Sequence of chain 28.A:
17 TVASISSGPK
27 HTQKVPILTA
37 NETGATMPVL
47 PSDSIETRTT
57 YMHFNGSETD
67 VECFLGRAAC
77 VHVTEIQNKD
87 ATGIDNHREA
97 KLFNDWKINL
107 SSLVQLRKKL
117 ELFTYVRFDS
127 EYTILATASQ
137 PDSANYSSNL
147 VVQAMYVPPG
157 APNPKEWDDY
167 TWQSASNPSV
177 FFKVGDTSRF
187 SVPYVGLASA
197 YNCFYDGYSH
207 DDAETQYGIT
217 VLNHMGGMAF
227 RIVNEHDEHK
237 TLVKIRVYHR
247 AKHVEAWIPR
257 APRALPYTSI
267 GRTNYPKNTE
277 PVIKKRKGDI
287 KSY

Binding-site contacts:
Ligand atom C3B contacts residue MET221 of chain 28.A at 3.8 Å (hydrophobic).
Ligand atom O1B contacts residue TYR128 of chain 28.A at 3.9 Å.
Ligand atom C4A contacts residue ASN219 of chain 28.A at 3.5 Å.
Ligand atom C2B contacts residue MET221 of chain 28.A at 3.5 Å (hydrophobic).
Ligand atom N2 contacts residue PHE186 of chain 28.A at 3.7 Å.
Ligand atom C5B contacts residue TYR197 of chain 28.A at 3.7 Å (hydrophobic).
Ligand atom C3C contacts residue VAL188 of chain 28.A at 3.3 Å (hydrophobic).
Ligand atom C7C contacts residue TYR128 of chain 28.A at 3.6 Å (hydrophobic).
Ligand atom C31 contacts residue SER175 of chain 28.A at 3.6 Å.
Ligand atom O1B contacts residue MET221 of chain 28.A at 3.4 Å.
Ligand atom C6C contacts residue MET221 of chain 28.A at 3.7 Å (hydrophobic).
Ligand atom C4 contacts residue MET224 of chain 28.A at 3.8 Å (hydrophobic).
Ligand atom O1 contacts residue ALA24 of chain 28.C at 3.6 Å.
Ligand atom C7C contacts residue TYR197 of chain 28.A at 3.8 Å (hydrophobic).
Ligand atom C31 contacts residue PRO174 of chain 28.A at 3.4 Å (hydrophobic).
Ligand atom N2 contacts residue ALA24 of chain 28.C at 3.4 Å.
Ligand atom C4B contacts residue LEU106 of chain 28.A at 3.7 Å (hydrophobic).
Ligand atom C5C contacts residue ILE104 of chain 28.A at 3.8 Å (hydrophobic).
Ligand atom C31 contacts residue VAL176 of chain 28.A at 3.3 Å (hydrophobic).
Ligand atom C4 contacts residue TYR152 of chain 28.A at 3.9 Å (hydrophobic).
Ligand atom O1 contacts residue PHE186 of chain 28.A at 3.5 Å.
Ligand atom C31 contacts residue ALA150 of chain 28.A at 3.5 Å (hydrophobic).
Ligand atom C5B contacts residue LEU106 of chain 28.A at 3.5 Å (hydrophobic).
Ligand atom O1 contacts residue VAL188 of chain 28.A at 3.8 Å.
Ligand atom C6B contacts residue LEU106 of chain 28.A at 3.9 Å (hydrophobic).
Ligand atom C5C contacts residue TYR128 of chain 28.A at 3.5 Å (hydrophobic).
Ligand atom C2C contacts residue VAL188 of chain 28.A at 3.2 Å (hydrophobic).
Ligand atom C4 contacts residue PHE186 of chain 28.A at 3.6 Å (hydrophobic).
Ligand atom C5 contacts residue TYR152 of chain 28.A at 3.8 Å (hydrophobic).
Ligand atom C3C contacts residue TYR128 of chain 28.A at 3.9 Å (hydrophobic).
Ligand atom C4C contacts residue TYR152 of chain 28.A at 3.8 Å (hydrophobic).
Ligand atom C1B contacts residue MET221 of chain 28.A at 3.8 Å (hydrophobic).
Ligand atom C6C contacts residue VAL191 of chain 28.A at 3.2 Å (hydrophobic).
Ligand atom C3 contacts residue PRO174 of chain 28.A at 3.8 Å (hydrophobic).
Ligand atom C6B contacts residue TYR197 of chain 28.A at 3.6 Å (hydrophobic).
Ligand atom O1 contacts residue TYR152 of chain 28.A at 3.9 Å.
Ligand atom C3 contacts residue PHE186 of chain 28.A at 3.8 Å (hydrophobic).
Ligand atom CM1 contacts residue SER107 of chain 28.A at 3.9 Å.
Ligand atom N3A contacts residue ASN219 of chain 28.A at 3.0 Å (h-bond).
Ligand atom C5 contacts residue PHE186 of chain 28.A at 3.5 Å (hydrophobic).

Sequence of chain 28.C:
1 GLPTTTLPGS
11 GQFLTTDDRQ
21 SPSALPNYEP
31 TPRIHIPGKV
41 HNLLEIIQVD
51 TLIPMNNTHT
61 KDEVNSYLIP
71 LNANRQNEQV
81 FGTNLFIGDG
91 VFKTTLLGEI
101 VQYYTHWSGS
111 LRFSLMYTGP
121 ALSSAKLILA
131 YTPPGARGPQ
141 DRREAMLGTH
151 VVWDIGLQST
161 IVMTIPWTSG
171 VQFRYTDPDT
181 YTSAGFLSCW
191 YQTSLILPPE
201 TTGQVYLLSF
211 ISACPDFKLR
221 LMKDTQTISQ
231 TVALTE

The protein below binds the small molecule below.
Small molecule (SMILES): Cc1cc(CCCCCCCOc2ccc(C3=N[C@@H](C)CO3)cc2)on1